This small molecule binds to this protein.
Small molecule (SMILES): CC(=O)N[C@@H]1[C@@H](O)[C@H](O)[C@@H](CO)O[C@H]1O

Sequence of chain 1.C:
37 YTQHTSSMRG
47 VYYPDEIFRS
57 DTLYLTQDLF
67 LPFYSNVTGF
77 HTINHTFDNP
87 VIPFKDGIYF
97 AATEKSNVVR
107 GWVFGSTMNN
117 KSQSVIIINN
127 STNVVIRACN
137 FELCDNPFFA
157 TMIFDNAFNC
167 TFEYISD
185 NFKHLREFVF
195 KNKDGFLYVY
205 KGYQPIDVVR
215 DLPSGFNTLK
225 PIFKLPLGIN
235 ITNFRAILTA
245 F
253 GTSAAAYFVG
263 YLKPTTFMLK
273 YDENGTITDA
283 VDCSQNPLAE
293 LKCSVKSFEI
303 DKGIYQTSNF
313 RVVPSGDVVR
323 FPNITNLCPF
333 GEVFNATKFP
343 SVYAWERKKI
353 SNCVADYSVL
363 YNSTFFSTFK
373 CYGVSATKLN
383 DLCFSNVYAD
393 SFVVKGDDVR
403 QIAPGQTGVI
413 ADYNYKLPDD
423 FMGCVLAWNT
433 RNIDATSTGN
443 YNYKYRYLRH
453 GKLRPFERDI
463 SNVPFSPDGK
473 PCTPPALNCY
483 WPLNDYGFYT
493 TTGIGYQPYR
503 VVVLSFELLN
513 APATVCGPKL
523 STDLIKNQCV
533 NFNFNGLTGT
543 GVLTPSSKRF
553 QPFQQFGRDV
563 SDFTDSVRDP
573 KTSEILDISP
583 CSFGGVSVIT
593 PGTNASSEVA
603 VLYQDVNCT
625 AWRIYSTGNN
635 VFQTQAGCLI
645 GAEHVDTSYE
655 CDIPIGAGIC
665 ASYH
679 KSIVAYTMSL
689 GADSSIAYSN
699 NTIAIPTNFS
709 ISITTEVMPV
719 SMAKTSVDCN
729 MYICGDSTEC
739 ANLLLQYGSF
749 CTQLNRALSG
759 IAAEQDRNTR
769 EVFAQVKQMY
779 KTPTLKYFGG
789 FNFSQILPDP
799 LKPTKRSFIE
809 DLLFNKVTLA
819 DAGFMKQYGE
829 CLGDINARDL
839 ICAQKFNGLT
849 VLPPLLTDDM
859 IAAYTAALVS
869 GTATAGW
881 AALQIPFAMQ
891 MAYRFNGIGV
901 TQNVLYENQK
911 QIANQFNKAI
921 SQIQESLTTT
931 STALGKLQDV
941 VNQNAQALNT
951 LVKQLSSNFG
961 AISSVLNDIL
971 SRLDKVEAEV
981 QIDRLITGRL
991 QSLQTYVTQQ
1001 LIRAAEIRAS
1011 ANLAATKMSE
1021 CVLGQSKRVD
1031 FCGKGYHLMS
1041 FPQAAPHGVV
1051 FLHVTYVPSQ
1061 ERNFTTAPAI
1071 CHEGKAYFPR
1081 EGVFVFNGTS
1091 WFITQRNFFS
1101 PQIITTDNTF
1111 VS

Binding-site contacts:
Ligand atom N2 contacts residue ASN116 of chain 1.C at 2.9 Å (h-bond).
Ligand atom C4 contacts residue ASN116 of chain 1.C at 4.2 Å.
Ligand atom C8 contacts residue ASN116 of chain 1.C at 3.6 Å.
Ligand atom O7 contacts residue PHE164 of chain 1.C at 4.2 Å.
Ligand atom C1 contacts residue GLU138 of chain 1.C at 4.2 Å.
Ligand atom C1 contacts residue ASN116 of chain 1.C at 1.4 Å.
Ligand atom O5 contacts residue ASN116 of chain 1.C at 2.4 Å (h-bond).
Ligand atom C3 contacts residue ASN116 of chain 1.C at 3.7 Å.
Ligand atom C2 contacts residue GLU138 of chain 1.C at 4.2 Å.
Ligand atom O6 contacts residue GLU138 of chain 1.C at 4.0 Å.
Ligand atom O5 contacts residue GLU138 of chain 1.C at 3.5 Å (salt-bridge).
Ligand atom C5 contacts residue ASN116 of chain 1.C at 3.6 Å.
Ligand atom C6 contacts residue GLU138 of chain 1.C at 4.1 Å.
Ligand atom C5 contacts residue GLU138 of chain 1.C at 4.1 Å.
Ligand atom C7 contacts residue ASN116 of chain 1.C at 3.5 Å.
Ligand atom C8 contacts residue PHE164 of chain 1.C at 4.2 Å (hydrophobic).
Ligand atom C4 contacts residue GLU138 of chain 1.C at 4.2 Å.
Ligand atom C2 contacts residue ASN116 of chain 1.C at 2.4 Å.